Binding-site contacts:
Ligand atom CA contacts residue PHE235 of chain 1.J at 3.9 Å (hydrophobic).
Ligand atom C contacts residue PHE91 of chain 1.K at 4.5 Å (hydrophobic).
Ligand atom N contacts residue PHE187 of chain 1.J at 3.4 Å.
Ligand atom OXT contacts residue THR232 of chain 1.J at 3.6 Å.
Ligand atom N contacts residue TYR230 of chain 1.J at 3.3 Å.
Ligand atom OXT contacts residue PHE187 of chain 1.J at 3.8 Å.
Ligand atom C contacts residue SER157 of chain 1.K at 3.1 Å.
Ligand atom C contacts residue LEU145 of chain 1.K at 4.2 Å (hydrophobic).
Ligand atom O contacts residue ARG93 of chain 1.K at 2.8 Å (salt-bridge).
Ligand atom OXT contacts residue SER157 of chain 1.K at 3.5 Å (h-bond).
Ligand atom CA contacts residue SER157 of chain 1.K at 4.0 Å.
Ligand atom CA contacts residue PHE91 of chain 1.K at 3.8 Å (hydrophobic).
Ligand atom CA contacts residue ARG93 of chain 1.K at 3.8 Å.
Ligand atom C contacts residue THR232 of chain 1.J at 4.3 Å.
Ligand atom O contacts residue PHE187 of chain 1.J at 4.5 Å.
Ligand atom C contacts residue TYR230 of chain 1.J at 4.2 Å (hydrophobic).
Ligand atom N contacts residue PHE235 of chain 1.J at 3.2 Å.
Ligand atom OXT contacts residue ARG93 of chain 1.K at 4.4 Å.
Ligand atom C contacts residue PHE235 of chain 1.J at 3.8 Å (hydrophobic).
Ligand atom OXT contacts residue PHE235 of chain 1.J at 3.1 Å.
Ligand atom O contacts residue THR232 of chain 1.J at 4.3 Å.
Ligand atom CA contacts residue TYR230 of chain 1.J at 3.4 Å (hydrophobic).
Ligand atom OXT contacts residue LEU145 of chain 1.K at 3.0 Å.
Ligand atom CA contacts residue PHE187 of chain 1.J at 3.4 Å (hydrophobic).
Ligand atom C contacts residue ARG93 of chain 1.K at 3.5 Å.
Ligand atom C contacts residue PHE187 of chain 1.J at 4.0 Å (hydrophobic).
Ligand atom O contacts residue PHE91 of chain 1.K at 3.8 Å.
Ligand atom O contacts residue SER157 of chain 1.K at 2.5 Å (h-bond).

Sequence of chain 1.K:
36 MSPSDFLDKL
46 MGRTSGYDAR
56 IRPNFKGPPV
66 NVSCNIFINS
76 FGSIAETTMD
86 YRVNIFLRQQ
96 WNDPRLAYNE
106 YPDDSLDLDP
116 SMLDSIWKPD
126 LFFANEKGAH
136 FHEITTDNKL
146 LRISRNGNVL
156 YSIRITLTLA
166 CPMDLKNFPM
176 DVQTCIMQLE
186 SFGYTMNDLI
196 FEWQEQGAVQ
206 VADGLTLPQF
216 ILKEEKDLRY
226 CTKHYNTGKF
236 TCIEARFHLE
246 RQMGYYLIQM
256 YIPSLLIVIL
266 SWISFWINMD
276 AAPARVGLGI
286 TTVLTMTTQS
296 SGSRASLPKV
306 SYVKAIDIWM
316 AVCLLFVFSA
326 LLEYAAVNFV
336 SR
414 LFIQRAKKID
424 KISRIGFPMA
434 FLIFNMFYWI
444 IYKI

This protein binds this small molecule.
Small molecule (SMILES): NCC(=O)O

Sequence of chain 1.J:
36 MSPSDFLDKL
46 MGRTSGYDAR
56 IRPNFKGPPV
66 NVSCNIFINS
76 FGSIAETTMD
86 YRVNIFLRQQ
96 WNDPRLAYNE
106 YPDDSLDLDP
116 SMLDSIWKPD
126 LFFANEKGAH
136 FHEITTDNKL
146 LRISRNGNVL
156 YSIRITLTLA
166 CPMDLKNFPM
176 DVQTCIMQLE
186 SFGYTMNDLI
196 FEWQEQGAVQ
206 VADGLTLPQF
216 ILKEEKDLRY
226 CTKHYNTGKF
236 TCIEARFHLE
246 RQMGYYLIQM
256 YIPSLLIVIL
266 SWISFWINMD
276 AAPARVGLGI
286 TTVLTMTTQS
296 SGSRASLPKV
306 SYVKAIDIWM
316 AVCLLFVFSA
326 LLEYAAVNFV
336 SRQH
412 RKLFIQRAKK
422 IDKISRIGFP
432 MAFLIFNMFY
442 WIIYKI